Binding-site contacts:
Ligand atom C7 contacts residue ASN259 of chain 38.O at 3.2 Å.
Ligand atom O4 contacts residue PHE118 of chain 38.N at 4.1 Å.
Ligand atom O6 contacts residue LYS181 of chain 38.N at 3.4 Å (salt-bridge).
Ligand atom C3 contacts residue LYS115 of chain 38.N at 4.3 Å.
Ligand atom C5 contacts residue ASN259 of chain 38.O at 3.7 Å.
Ligand atom C8 contacts residue LEU257 of chain 38.O at 4.1 Å (hydrophobic).
Ligand atom C8 contacts residue ASN259 of chain 38.O at 4.2 Å.
Ligand atom O5 contacts residue ASN259 of chain 38.O at 2.3 Å (h-bond).
Ligand atom C8 contacts residue THR116 of chain 38.N at 4.3 Å.
Ligand atom C8 contacts residue ALA258 of chain 38.O at 3.7 Å (hydrophobic).
Ligand atom N2 contacts residue ASN259 of chain 38.O at 2.8 Å (h-bond).
Ligand atom O3 contacts residue LYS115 of chain 38.N at 3.6 Å (salt-bridge).
Ligand atom O7 contacts residue ASN259 of chain 38.O at 3.2 Å (h-bond).
Ligand atom N2 contacts residue THR116 of chain 38.N at 4.1 Å.
Ligand atom C1 contacts residue ASN259 of chain 38.O at 1.4 Å.
Ligand atom C5 contacts residue LYS181 of chain 38.N at 3.4 Å.
Ligand atom O4 contacts residue LYS181 of chain 38.N at 2.7 Å (salt-bridge).
Ligand atom C4 contacts residue LYS181 of chain 38.N at 3.6 Å.
Ligand atom C4 contacts residue ASN259 of chain 38.O at 4.2 Å.
Ligand atom C3 contacts residue ASN259 of chain 38.O at 3.7 Å.
Ligand atom C2 contacts residue ASN259 of chain 38.O at 2.4 Å.
Ligand atom C6 contacts residue LYS181 of chain 38.N at 3.4 Å.

Sequence of chain 38.N:
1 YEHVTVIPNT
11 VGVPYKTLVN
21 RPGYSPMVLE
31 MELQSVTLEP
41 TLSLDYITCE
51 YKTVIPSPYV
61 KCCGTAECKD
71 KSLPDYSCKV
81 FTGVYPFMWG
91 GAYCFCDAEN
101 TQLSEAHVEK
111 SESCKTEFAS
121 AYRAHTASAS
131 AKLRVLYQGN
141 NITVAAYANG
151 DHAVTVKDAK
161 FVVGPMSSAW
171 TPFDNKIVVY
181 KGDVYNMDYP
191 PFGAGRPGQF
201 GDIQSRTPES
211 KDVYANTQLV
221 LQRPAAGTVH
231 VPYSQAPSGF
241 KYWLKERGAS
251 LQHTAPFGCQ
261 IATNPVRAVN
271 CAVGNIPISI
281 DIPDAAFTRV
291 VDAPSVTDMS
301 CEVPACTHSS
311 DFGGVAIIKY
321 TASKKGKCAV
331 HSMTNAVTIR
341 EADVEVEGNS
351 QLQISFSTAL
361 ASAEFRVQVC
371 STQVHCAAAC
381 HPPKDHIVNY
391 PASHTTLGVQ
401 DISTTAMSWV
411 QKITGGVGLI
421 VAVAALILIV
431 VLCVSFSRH

This protein binds this small molecule.
Small molecule (SMILES): CC(=O)N[C@@H]1[C@@H](O)[C@H](O)[C@@H](CO)O[C@H]1O

Sequence of chain 38.O:
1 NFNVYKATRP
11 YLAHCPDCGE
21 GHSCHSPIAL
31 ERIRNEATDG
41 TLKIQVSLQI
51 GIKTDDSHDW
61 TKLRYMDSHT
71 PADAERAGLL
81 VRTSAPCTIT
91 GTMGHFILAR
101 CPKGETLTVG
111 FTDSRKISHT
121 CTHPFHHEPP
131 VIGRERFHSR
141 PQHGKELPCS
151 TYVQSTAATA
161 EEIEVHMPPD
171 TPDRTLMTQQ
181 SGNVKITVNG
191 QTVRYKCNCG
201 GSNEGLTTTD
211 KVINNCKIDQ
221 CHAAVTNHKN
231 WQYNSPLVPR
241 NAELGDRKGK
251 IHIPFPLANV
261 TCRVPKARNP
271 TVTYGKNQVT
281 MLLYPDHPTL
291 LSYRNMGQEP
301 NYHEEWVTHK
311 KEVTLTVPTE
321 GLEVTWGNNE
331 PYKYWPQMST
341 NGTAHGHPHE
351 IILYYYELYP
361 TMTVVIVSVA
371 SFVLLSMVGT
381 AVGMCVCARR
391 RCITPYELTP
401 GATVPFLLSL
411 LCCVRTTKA